Binding-site contacts:
Ligand atom C2 contacts residue ASP101 of chain 1.A at 3.4 Å.
Ligand atom O22 contacts residue TRP63 of chain 1.A at 4.2 Å.
Ligand atom C2 contacts residue TRP63 of chain 1.A at 4.1 Å (hydrophobic).
Ligand atom O11 contacts residue ASP101 of chain 1.A at 4.0 Å.
Ligand atom RU1 contacts residue ASP101 of chain 1.A at 2.0 Å.
Ligand atom RU2 contacts residue ASP101 of chain 1.A at 2.0 Å.
Ligand atom C2 contacts residue LEU75 of chain 1.A at 4.4 Å (hydrophobic).
Ligand atom C2 contacts residue TRP62 of chain 1.A at 4.5 Å (hydrophobic).
Ligand atom O22 contacts residue LEU75 of chain 1.A at 4.0 Å.
Ligand atom O2 contacts residue ASP101 of chain 1.A at 3.0 Å (salt-bridge).
Ligand atom C20 contacts residue LEU75 of chain 1.A at 3.9 Å (hydrophobic).
Ligand atom O22 contacts residue ASP101 of chain 1.A at 2.8 Å (salt-bridge).
Ligand atom O1 contacts residue ASP101 of chain 1.A at 4.0 Å.
Ligand atom C20 contacts residue TRP62 of chain 1.A at 3.3 Å (hydrophobic).
Ligand atom C20 contacts residue TRP63 of chain 1.A at 3.5 Å (hydrophobic).

The small molecule below binds the protein below.
Small molecule (SMILES): CC1O[Ru]234(Cl)OC(C)=O->[Ru]=2(Cl)(OC(C)=O->3)(OC(C)=O->4)<-O=1

Sequence of chain 1.A:
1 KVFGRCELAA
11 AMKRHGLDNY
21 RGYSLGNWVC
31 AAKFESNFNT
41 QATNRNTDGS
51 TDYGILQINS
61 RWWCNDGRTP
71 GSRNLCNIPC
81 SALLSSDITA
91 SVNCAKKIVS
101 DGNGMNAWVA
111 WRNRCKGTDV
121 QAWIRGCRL